Binding-site contacts:
Ligand atom N1 contacts residue GLN151 of chain 1.D at 2.7 Å (h-bond).
Ligand atom C2 contacts residue PHE149 of chain 1.D at 4.0 Å (hydrophobic).
Ligand atom C6 contacts residue GLN151 of chain 1.D at 3.5 Å.
Ligand atom O2 contacts residue HIS209 of chain 1.D at 4.0 Å.
Ligand atom CM5 contacts residue SER309 of chain 1.D at 3.2 Å.
Ligand atom C4 contacts residue FE21 of chain 1.X at 3.6 Å.
Ligand atom CM5 contacts residue TRP314 of chain 1.D at 3.7 Å (hydrophobic).
Ligand atom N1 contacts residue PHE149 of chain 1.D at 3.9 Å.
Ligand atom N4 contacts residue ASP308 of chain 1.D at 2.6 Å (salt-bridge).
Ligand atom C5 contacts residue HIS58 of chain 1.D at 3.5 Å.
Ligand atom N1 contacts residue TRP314 of chain 1.D at 3.5 Å.
Ligand atom C2 contacts residue LEU76 of chain 1.D at 3.6 Å (hydrophobic).
Ligand atom C5 contacts residue TRP314 of chain 1.D at 3.7 Å (hydrophobic).
Ligand atom C4 contacts residue HIS58 of chain 1.D at 4.0 Å.
Ligand atom O2 contacts residue LEU76 of chain 1.D at 3.6 Å.
Ligand atom C2 contacts residue HIS209 of chain 1.D at 4.0 Å.
Ligand atom C6 contacts residue TRP314 of chain 1.D at 3.4 Å (hydrophobic).
Ligand atom N4 contacts residue FE21 of chain 1.X at 3.5 Å.
Ligand atom C2 contacts residue GLN151 of chain 1.D at 3.6 Å.
Ligand atom O2 contacts residue GLN151 of chain 1.D at 3.0 Å (h-bond).
Ligand atom N3 contacts residue HIS209 of chain 1.D at 3.7 Å.
Ligand atom C5 contacts residue FE21 of chain 1.X at 4.0 Å.
Ligand atom N3 contacts residue FE21 of chain 1.X at 4.1 Å.
Ligand atom O2 contacts residue ILE178 of chain 1.D at 3.6 Å.
Ligand atom C2 contacts residue GLU212 of chain 1.D at 3.8 Å.
Ligand atom C6 contacts residue HIS58 of chain 1.D at 3.5 Å.
Ligand atom N3 contacts residue LEU76 of chain 1.D at 3.4 Å.
Ligand atom CM5 contacts residue ASP308 of chain 1.D at 3.5 Å.
Ligand atom O2 contacts residue GLU212 of chain 1.D at 3.8 Å.
Ligand atom CM5 contacts residue HIS58 of chain 1.D at 3.5 Å.
Ligand atom CM5 contacts residue GLU273 of chain 1.D at 3.5 Å.
Ligand atom CM5 contacts residue ASP312 of chain 1.D at 4.0 Å.
Ligand atom N4 contacts residue HIS241 of chain 1.D at 3.5 Å (h-bond).
Ligand atom C4 contacts residue ASP308 of chain 1.D at 3.7 Å.
Ligand atom C4 contacts residue GLU212 of chain 1.D at 3.6 Å.
Ligand atom N3 contacts residue GLU212 of chain 1.D at 2.8 Å (salt-bridge).
Ligand atom N4 contacts residue GLU273 of chain 1.D at 3.9 Å.
Ligand atom N1 contacts residue HIS58 of chain 1.D at 4.0 Å.
Ligand atom N4 contacts residue GLU212 of chain 1.D at 2.9 Å (salt-bridge).
Ligand atom O2 contacts residue PHE149 of chain 1.D at 3.6 Å.

Sequence of chain 1.D:
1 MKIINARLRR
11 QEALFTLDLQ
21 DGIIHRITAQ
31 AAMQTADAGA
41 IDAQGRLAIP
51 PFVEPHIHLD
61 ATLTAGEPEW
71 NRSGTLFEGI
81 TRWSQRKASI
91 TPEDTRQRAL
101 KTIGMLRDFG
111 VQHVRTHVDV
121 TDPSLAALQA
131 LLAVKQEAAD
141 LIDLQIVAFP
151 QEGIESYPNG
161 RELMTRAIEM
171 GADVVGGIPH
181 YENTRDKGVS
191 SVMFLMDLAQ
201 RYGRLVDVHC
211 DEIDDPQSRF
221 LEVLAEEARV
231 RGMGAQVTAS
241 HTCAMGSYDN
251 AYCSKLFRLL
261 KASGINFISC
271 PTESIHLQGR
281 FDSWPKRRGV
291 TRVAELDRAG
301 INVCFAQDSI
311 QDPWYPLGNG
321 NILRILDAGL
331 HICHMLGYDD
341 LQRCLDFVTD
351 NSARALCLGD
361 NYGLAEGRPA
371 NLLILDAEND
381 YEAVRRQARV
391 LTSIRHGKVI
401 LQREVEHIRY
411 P

A protein and the small-molecule ligand that binds it are described below.
Small molecule (SMILES): Cc1c[nH]c(=O)nc1N